A small-molecule ligand and the protein it binds are described below.
Small molecule (SMILES): Nc1ccn([C@H]2C[C@H](O[P](=O)(O)OC[C@H]3O[C@@H](n4cnc5c(N)ncnc54)C[C@@H]3O[P](=O)(O)OC[C@H]3O[C@@H](n4cnc5c(N)ncnc54)C[C@@H]3O[P](=O)(O)OC[C@H]3O[C@@H](n4ccc(N)nc4=O)C[C@@H]3O[P](=O)(O)OC[C@H]3O[C@@H](n4ccc(N)nc4=O)C[C@@H]3O[P](=O)(O)OC[C@H]3O[C@@H](n4cnc5c(N)ncnc54)C[C@@H]3O[P](=O)(O)OC[C@H]3O[C@@H](n4ccc(N)nc4=O)C[C@@H]3O)[C@@H](COP(=O)=O)O2)c(=O)n1

Binding-site contacts:
Ligand atom OP2 contacts residue TYR54 of chain 3.U at 2.6 Å (h-bond).
Ligand atom C5' contacts residue ARG47 of chain 4.O at 3.5 Å.
Ligand atom C3' contacts residue TYR188 of chain 3.U at 3.2 Å (hydrophobic).
Ligand atom C4 contacts residue PHE141 of chain 3.U at 3.4 Å (hydrophobic).
Ligand atom C2 contacts residue PHE141 of chain 3.U at 3.5 Å (hydrophobic).
Ligand atom C5' contacts residue ARG103 of chain 3.S at 3.4 Å.
Ligand atom C2' contacts residue ASN195 of chain 4.O at 3.6 Å.
Ligand atom N1 contacts residue PHE141 of chain 3.U at 3.4 Å.
Ligand atom O3' contacts residue ASN195 of chain 4.O at 3.4 Å (h-bond).
Ligand atom P contacts residue ARG47 of chain 4.O at 3.6 Å.
Ligand atom C5 contacts residue TYR190 of chain 3.U at 3.6 Å (hydrophobic).
Ligand atom C2' contacts residue CYS11 of chain 3.U at 3.6 Å (hydrophobic).
Ligand atom OP2 contacts residue ARG186 of chain 3.U at 3.0 Å (salt-bridge).
Ligand atom OP1 contacts residue ARG142 of chain 3.S at 3.5 Å.
Ligand atom OP1 contacts residue ARG105 of chain 3.S at 2.9 Å (salt-bridge).
Ligand atom O3' contacts residue LEU141 of chain 3.S at 3.5 Å (h-bond).
Ligand atom O3' contacts residue ARG105 of chain 3.S at 3.4 Å (salt-bridge).
Ligand atom C5' contacts residue LYS143 of chain 3.S at 3.6 Å.
Ligand atom C2' contacts residue TYR188 of chain 3.U at 3.1 Å (hydrophobic).
Ligand atom N6 contacts residue PHE141 of chain 3.U at 3.4 Å.
Ligand atom P contacts residue TYR188 of chain 3.U at 3.4 Å.
Ligand atom OP2 contacts residue LYS143 of chain 3.S at 2.9 Å (salt-bridge).
Ligand atom OP2 contacts residue ASN195 of chain 4.O at 2.9 Å (h-bond).
Ligand atom N4 contacts residue SER52 of chain 3.U at 3.6 Å (h-bond).
Ligand atom OP1 contacts residue LYS143 of chain 3.S at 3.0 Å (salt-bridge).
Ligand atom OP1 contacts residue ASP136 of chain 3.S at 2.8 Å (salt-bridge).
Ligand atom C5 contacts residue PHE141 of chain 3.U at 3.4 Å (hydrophobic).
Ligand atom N4 contacts residue LYS51 of chain 3.U at 3.4 Å.
Ligand atom OP1 contacts residue ARG47 of chain 4.O at 3.2 Å (salt-bridge).
Ligand atom OP2 contacts residue TYR188 of chain 3.U at 2.7 Å (h-bond).
Ligand atom O3' contacts residue ARG47 of chain 4.O at 3.5 Å (salt-bridge).
Ligand atom N7 contacts residue PHE141 of chain 3.U at 3.5 Å.
Ligand atom OP1 contacts residue ARG135 of chain 3.S at 3.1 Å (salt-bridge).
Ligand atom OP2 contacts residue ASN195 of chain 4.O at 3.6 Å.
Ligand atom O5' contacts residue ARG135 of chain 3.S at 3.4 Å.
Ligand atom O2 contacts residue TYR188 of chain 3.U at 3.1 Å.
Ligand atom N3 contacts residue PHE141 of chain 3.U at 3.6 Å.
Ligand atom O3' contacts residue TYR188 of chain 3.U at 2.9 Å (h-bond).
Ligand atom C6 contacts residue PHE141 of chain 3.U at 3.4 Å (hydrophobic).
Ligand atom O4' contacts residue ARG103 of chain 3.S at 3.4 Å (salt-bridge).

Sequence of chain 3.U:
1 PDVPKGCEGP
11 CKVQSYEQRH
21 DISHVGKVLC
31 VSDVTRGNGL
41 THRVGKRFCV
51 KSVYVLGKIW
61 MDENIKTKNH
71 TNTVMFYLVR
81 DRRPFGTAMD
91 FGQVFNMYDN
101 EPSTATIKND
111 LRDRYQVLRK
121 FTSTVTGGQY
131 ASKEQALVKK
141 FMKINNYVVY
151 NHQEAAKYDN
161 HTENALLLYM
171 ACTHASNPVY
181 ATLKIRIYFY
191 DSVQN

Sequence of chain 3.S:
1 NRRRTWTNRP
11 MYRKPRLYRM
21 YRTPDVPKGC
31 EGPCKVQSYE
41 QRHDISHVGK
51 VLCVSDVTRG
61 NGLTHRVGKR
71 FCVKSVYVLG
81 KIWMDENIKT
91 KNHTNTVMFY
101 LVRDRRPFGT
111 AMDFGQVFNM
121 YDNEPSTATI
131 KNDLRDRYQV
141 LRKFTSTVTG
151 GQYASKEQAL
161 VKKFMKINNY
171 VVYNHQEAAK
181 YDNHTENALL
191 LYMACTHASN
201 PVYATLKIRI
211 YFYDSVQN

Sequence of chain 4.O:
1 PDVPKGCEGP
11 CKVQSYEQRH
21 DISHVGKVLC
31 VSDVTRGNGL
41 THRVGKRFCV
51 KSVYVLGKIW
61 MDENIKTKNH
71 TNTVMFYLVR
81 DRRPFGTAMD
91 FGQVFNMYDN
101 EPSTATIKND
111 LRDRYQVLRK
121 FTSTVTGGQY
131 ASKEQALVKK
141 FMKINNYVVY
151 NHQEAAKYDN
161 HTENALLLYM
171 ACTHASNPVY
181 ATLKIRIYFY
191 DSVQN